Sequence of chain 1.C:
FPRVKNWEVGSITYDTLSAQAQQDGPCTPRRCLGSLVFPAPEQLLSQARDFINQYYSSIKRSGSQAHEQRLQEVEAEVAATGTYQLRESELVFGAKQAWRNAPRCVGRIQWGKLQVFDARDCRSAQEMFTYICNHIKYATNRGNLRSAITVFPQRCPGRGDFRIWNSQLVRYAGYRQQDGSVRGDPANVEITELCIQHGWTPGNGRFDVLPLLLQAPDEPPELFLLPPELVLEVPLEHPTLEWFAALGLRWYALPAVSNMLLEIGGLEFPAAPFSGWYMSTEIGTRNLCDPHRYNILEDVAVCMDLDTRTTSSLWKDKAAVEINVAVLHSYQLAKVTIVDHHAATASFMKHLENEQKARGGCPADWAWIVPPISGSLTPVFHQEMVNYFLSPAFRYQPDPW

Binding-site contacts:
Ligand atom C11 contacts residue GLU321 of chain 1.C at 3.1 Å.
Ligand atom C04 contacts residue VAL296 of chain 1.C at 3.5 Å (hydrophobic).
Ligand atom C05 contacts residue SER314 of chain 1.C at 3.6 Å.
Ligand atom C25 contacts residue HEM1 of chain 1.V at 3.6 Å.
Ligand atom C13 contacts residue GLN207 of chain 1.C at 3.4 Å.
Ligand atom C05 contacts residue GLY315 of chain 1.C at 3.3 Å.
Ligand atom C03 contacts residue PRO294 of chain 1.C at 3.4 Å (hydrophobic).
Ligand atom N08 contacts residue TYR317 of chain 1.C at 4.0 Å.
Ligand atom C05 contacts residue HEM1 of chain 1.V at 3.7 Å.
Ligand atom N08 contacts residue HEM1 of chain 1.V at 3.4 Å.
Ligand atom C23 contacts residue ASN298 of chain 1.C at 4.1 Å.
Ligand atom C16 contacts residue VAL296 of chain 1.C at 4.1 Å (hydrophobic).
Ligand atom C17 contacts residue HEM1 of chain 1.V at 3.8 Å.
Ligand atom C05 contacts residue PRO294 of chain 1.C at 3.7 Å (hydrophobic).
Ligand atom C18 contacts residue MET299 of chain 1.C at 4.1 Å (hydrophobic).
Ligand atom C16 contacts residue HEM1 of chain 1.V at 3.9 Å.
Ligand atom N07 contacts residue GLU321 of chain 1.C at 2.6 Å (salt-bridge).
Ligand atom C02 contacts residue PRO294 of chain 1.C at 3.9 Å (hydrophobic).
Ligand atom C17 contacts residue VAL296 of chain 1.C at 3.9 Å (hydrophobic).
Ligand atom S01 contacts residue GLY315 of chain 1.C at 3.9 Å.
Ligand atom C06 contacts residue GLU321 of chain 1.C at 3.4 Å.
Ligand atom C12 contacts residue GLN207 of chain 1.C at 3.9 Å.
Ligand atom C04 contacts residue PRO294 of chain 1.C at 3.1 Å (hydrophobic).
Ligand atom C18 contacts residue VAL296 of chain 1.C at 3.9 Å (hydrophobic).
Ligand atom C14 contacts residue VAL296 of chain 1.C at 3.5 Å (hydrophobic).
Ligand atom C04 contacts residue PHE313 of chain 1.C at 3.5 Å (hydrophobic).
Ligand atom S01 contacts residue HEM1 of chain 1.V at 3.2 Å (h-bond).
Ligand atom N19 contacts residue VAL296 of chain 1.C at 3.8 Å.
Ligand atom C03 contacts residue VAL296 of chain 1.C at 3.4 Å (hydrophobic).
Ligand atom C06 contacts residue HEM1 of chain 1.V at 4.1 Å.
Ligand atom C15 contacts residue VAL296 of chain 1.C at 3.6 Å (hydrophobic).
Ligand atom C05 contacts residue PHE313 of chain 1.C at 3.5 Å (hydrophobic).
Ligand atom N08 contacts residue GLU321 of chain 1.C at 2.8 Å (salt-bridge).
Ligand atom C04 contacts residue SER314 of chain 1.C at 4.0 Å.
Ligand atom C04 contacts residue GLY315 of chain 1.C at 4.1 Å.
Ligand atom C22 contacts residue ASN298 of chain 1.C at 4.1 Å.
Ligand atom C13 contacts residue VAL296 of chain 1.C at 4.0 Å (hydrophobic).
Ligand atom C06 contacts residue PRO294 of chain 1.C at 4.0 Å (hydrophobic).
Ligand atom C12 contacts residue GLU321 of chain 1.C at 3.3 Å.
Ligand atom N08 contacts residue TRP316 of chain 1.C at 3.0 Å (h-bond).

A protein and the small-molecule ligand that binds it are described below.
Small molecule (SMILES): [H]/N=C(/Nc1ccc2c(ccn2C2CCNCC2)c1)c1cccs1